Sequence of chain 1.C:
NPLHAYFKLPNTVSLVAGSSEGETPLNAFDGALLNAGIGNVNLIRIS

Sequence of chain 1.B:
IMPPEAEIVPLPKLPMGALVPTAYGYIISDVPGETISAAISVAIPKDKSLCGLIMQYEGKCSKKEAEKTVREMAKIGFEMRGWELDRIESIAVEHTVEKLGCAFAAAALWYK

Sequence of chain 1.A:
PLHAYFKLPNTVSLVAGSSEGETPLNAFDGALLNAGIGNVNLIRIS

A small-molecule ligand and the protein it binds are described below.
Small molecule (SMILES): N=C(N)NCCCCN

Binding-site contacts:
Ligand atom CD contacts residue ASP36 of chain 1.C at 3.6 Å.
Ligand atom CD contacts residue SER53 of chain 1.A at 3.5 Å.
Ligand atom NH2 contacts residue ILE2 of chain 1.B at 3.9 Å.
Ligand atom CG contacts residue MET56 of chain 1.B at 4.0 Å (hydrophobic).
Ligand atom N contacts residue ILE55 of chain 1.B at 3.3 Å (h-bond).
Ligand atom NH2 contacts residue SER53 of chain 1.A at 3.2 Å (h-bond).
Ligand atom CA contacts residue GLN57 of chain 1.B at 4.1 Å.
Ligand atom CZ contacts residue ASP36 of chain 1.C at 3.9 Å.
Ligand atom CG contacts residue PYR1 of chain 1.B at 4.3 Å.
Ligand atom N contacts residue GLN57 of chain 1.B at 2.8 Å (h-bond).
Ligand atom CB contacts residue ILE55 of chain 1.B at 4.0 Å (hydrophobic).
Ligand atom CD contacts residue PHE35 of chain 1.C at 3.7 Å (hydrophobic).
Ligand atom CB contacts residue LEU32 of chain 1.C at 3.7 Å (hydrophobic).
Ligand atom N contacts residue PYR1 of chain 1.B at 3.0 Å (h-bond).
Ligand atom NH1 contacts residue LEU39 of chain 1.C at 3.7 Å.
Ligand atom NE contacts residue SER53 of chain 1.A at 2.8 Å (h-bond).
Ligand atom CD contacts residue LEU39 of chain 1.C at 4.0 Å (hydrophobic).
Ligand atom CB contacts residue PYR1 of chain 1.B at 3.3 Å.
Ligand atom CA contacts residue LEU32 of chain 1.C at 3.6 Å (hydrophobic).
Ligand atom NE contacts residue LEU39 of chain 1.C at 3.5 Å.
Ligand atom CZ contacts residue SER53 of chain 1.A at 3.8 Å.
Ligand atom NE contacts residue ASP36 of chain 1.C at 4.2 Å.
Ligand atom CB contacts residue SER53 of chain 1.A at 3.1 Å.
Ligand atom NE contacts residue PHE35 of chain 1.C at 4.3 Å.
Ligand atom CG contacts residue SER53 of chain 1.A at 3.9 Å.
Ligand atom NH2 contacts residue LEU39 of chain 1.C at 3.8 Å.
Ligand atom CZ contacts residue VAL47 of chain 1.C at 4.0 Å (hydrophobic).
Ligand atom NH2 contacts residue GLY45 of chain 1.C at 4.0 Å.
Ligand atom CA contacts residue ILE55 of chain 1.B at 3.0 Å (hydrophobic).
Ligand atom CG contacts residue LEU32 of chain 1.C at 3.8 Å (hydrophobic).
Ligand atom NH1 contacts residue GLY45 of chain 1.C at 2.8 Å (h-bond).
Ligand atom CG contacts residue ASP36 of chain 1.C at 4.1 Å.
Ligand atom N contacts residue LEU32 of chain 1.C at 4.1 Å.
Ligand atom CA contacts residue PYR1 of chain 1.B at 3.2 Å.
Ligand atom NH2 contacts residue VAL47 of chain 1.C at 2.7 Å (h-bond).
Ligand atom CZ contacts residue LEU39 of chain 1.C at 3.4 Å (hydrophobic).
Ligand atom CA contacts residue MET56 of chain 1.B at 4.2 Å (hydrophobic).
Ligand atom CZ contacts residue GLY45 of chain 1.C at 3.8 Å.
Ligand atom NH1 contacts residue ARG82 of chain 1.B at 3.9 Å.
Ligand atom NH1 contacts residue ASP36 of chain 1.C at 2.9 Å (salt-bridge).